Sequence of chain 1.A:
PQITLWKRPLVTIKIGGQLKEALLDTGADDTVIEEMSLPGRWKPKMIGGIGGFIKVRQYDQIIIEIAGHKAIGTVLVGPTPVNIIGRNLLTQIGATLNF

Binding-site contacts:
Ligand atom O02 contacts residue LEU76 of chain 1.A at 3.1 Å.
Ligand atom C25 contacts residue GLY27 of chain 1.B at 3.4 Å.
Ligand atom O06 contacts residue ASP29 of chain 1.B at 3.3 Å (salt-bridge).
Ligand atom C10 contacts residue ASP25 of chain 1.B at 3.5 Å.
Ligand atom O09 contacts residue ILE50 of chain 1.B at 3.2 Å.
Ligand atom O10 contacts residue ILE50 of chain 1.B at 3.4 Å.
Ligand atom O11 contacts residue ASP29 of chain 1.A at 3.5 Å.
Ligand atom O09 contacts residue GLY49 of chain 1.A at 3.5 Å.
Ligand atom C09 contacts residue ASP25 of chain 1.A at 3.3 Å.
Ligand atom O01 contacts residue ILE47 of chain 1.A at 3.4 Å.
Ligand atom O08 contacts residue ASP25 of chain 1.A at 2.6 Å (salt-bridge).
Ligand atom C07 contacts residue GLY48 of chain 1.A at 3.7 Å.
Ligand atom N02 contacts residue GLY27 of chain 1.B at 3.2 Å (h-bond).
Ligand atom C07 contacts residue ILE47 of chain 1.A at 3.4 Å (hydrophobic).
Ligand atom O06 contacts residue ALA28 of chain 1.B at 3.7 Å.
Ligand atom O08 contacts residue GLY27 of chain 1.B at 3.5 Å.
Ligand atom O11 contacts residue ASP30 of chain 1.A at 3.3 Å (salt-bridge).
Ligand atom C22 contacts residue ILE50 of chain 1.B at 3.6 Å (hydrophobic).
Ligand atom C18 contacts residue ASP29 of chain 1.B at 3.7 Å.
Ligand atom C10 contacts residue ASP25 of chain 1.A at 3.4 Å.
Ligand atom O08 contacts residue ASP25 of chain 1.B at 2.6 Å (salt-bridge).
Ligand atom O02 contacts residue ASP30 of chain 1.A at 3.5 Å.
Ligand atom C24 contacts residue VAL82 of chain 1.A at 3.7 Å (hydrophobic).
Ligand atom C22 contacts residue GLY49 of chain 1.B at 3.5 Å.
Ligand atom O06 contacts residue ASP30 of chain 1.B at 3.2 Å (salt-bridge).
Ligand atom O07 contacts residue ASP29 of chain 1.B at 3.0 Å (salt-bridge).
Ligand atom C03 contacts residue GLY48 of chain 1.A at 3.5 Å.
Ligand atom C08 contacts residue GLY27 of chain 1.A at 3.5 Å.
Ligand atom C17 contacts residue GLY48 of chain 1.B at 3.1 Å.
Ligand atom C18 contacts residue GLY27 of chain 1.B at 3.7 Å.
Ligand atom O10 contacts residue ILE84 of chain 1.A at 3.6 Å.
Ligand atom C22 contacts residue PRO81 of chain 1.A at 3.7 Å (hydrophobic).
Ligand atom O02 contacts residue ILE47 of chain 1.A at 3.3 Å.
Ligand atom O05 contacts residue ALA28 of chain 1.B at 3.5 Å.
Ligand atom C16 contacts residue GLY48 of chain 1.B at 3.7 Å.
Ligand atom C23 contacts residue VAL82 of chain 1.A at 3.7 Å (hydrophobic).
Ligand atom C27 contacts residue VAL82 of chain 1.B at 3.7 Å (hydrophobic).
Ligand atom O03 contacts residue ILE47 of chain 1.A at 3.5 Å.
Ligand atom O03 contacts residue GLY48 of chain 1.A at 2.9 Å (h-bond).
Ligand atom C19 contacts residue ASP25 of chain 1.A at 3.3 Å.

Sequence of chain 1.B:
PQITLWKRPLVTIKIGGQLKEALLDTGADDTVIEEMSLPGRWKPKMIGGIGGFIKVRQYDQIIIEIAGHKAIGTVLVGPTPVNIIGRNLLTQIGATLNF

A protein and the small-molecule ligand that binds it are described below.
Small molecule (SMILES): CC(C)CN(C[C@@H](O)[C@H](Cc1ccccc1)NC(=O)O[C@H]1CO[C@H]2OCC[C@H]21)S(=O)(=O)c1ccc2c(c1)C(=O)O[B-]2(O)O